Binding-site contacts:
Ligand atom O1 contacts residue LYS206 of chain 1.C at 2.7 Å (salt-bridge).
Ligand atom O2P contacts residue ALA251 of chain 1.C at 3.9 Å.
Ligand atom C3 contacts residue LEU249 of chain 1.C at 4.0 Å (hydrophobic).
Ligand atom P contacts residue ARG279 of chain 1.C at 3.7 Å.
Ligand atom C2 contacts residue GLU164 of chain 1.C at 3.7 Å.
Ligand atom O4P contacts residue SER250 of chain 1.C at 3.4 Å (h-bond).
Ligand atom P contacts residue GLY278 of chain 1.C at 3.9 Å.
Ligand atom C1 contacts residue LYS206 of chain 1.C at 2.5 Å.
Ligand atom O1 contacts residue LEU69 of chain 1.C at 3.4 Å.
Ligand atom C1 contacts residue ALA26 of chain 1.C at 3.9 Å (hydrophobic).
Ligand atom C3 contacts residue LEU276 of chain 1.C at 3.2 Å (hydrophobic).
Ligand atom O4P contacts residue LEU249 of chain 1.C at 3.8 Å.
Ligand atom O1 contacts residue LYS126 of chain 1.C at 3.4 Å (salt-bridge).
Ligand atom O1 contacts residue ASP28 of chain 1.C at 2.7 Å (salt-bridge).
Ligand atom O3P contacts residue ARG279 of chain 1.C at 2.8 Å (salt-bridge).
Ligand atom O3P contacts residue SER250 of chain 1.C at 3.5 Å (h-bond).
Ligand atom P contacts residue ALA251 of chain 1.C at 3.9 Å.
Ligand atom P contacts residue SER250 of chain 1.C at 3.4 Å.
Ligand atom C1 contacts residue GLU164 of chain 1.C at 4.0 Å.
Ligand atom O4P contacts residue ARG279 of chain 1.C at 2.9 Å (salt-bridge).
Ligand atom P contacts residue GLN29 of chain 1.C at 4.0 Å.
Ligand atom C1 contacts residue ASP28 of chain 1.C at 3.2 Å.
Ligand atom O2P contacts residue LEU276 of chain 1.C at 3.5 Å (h-bond).
Ligand atom O4P contacts residue GLY252 of chain 1.C at 3.9 Å.
Ligand atom C1 contacts residue LEU69 of chain 1.C at 4.1 Å (hydrophobic).
Ligand atom O3P contacts residue GLN29 of chain 1.C at 3.4 Å (h-bond).
Ligand atom O2P contacts residue ARG279 of chain 1.C at 4.1 Å.
Ligand atom C3 contacts residue LYS206 of chain 1.C at 2.5 Å.
Ligand atom C2 contacts residue ALA26 of chain 1.C at 4.0 Å (hydrophobic).
Ligand atom O3P contacts residue GLY278 of chain 1.C at 3.8 Å.
Ligand atom O4P contacts residue ALA251 of chain 1.C at 2.6 Å (h-bond).
Ligand atom O1P contacts residue LYS206 of chain 1.C at 3.6 Å.
Ligand atom O2P contacts residue SER250 of chain 1.C at 2.6 Å (h-bond).
Ligand atom C1 contacts residue GLN29 of chain 1.C at 3.9 Å.
Ligand atom O2P contacts residue GLY278 of chain 1.C at 2.9 Å (h-bond).
Ligand atom O1 contacts residue GLU164 of chain 1.C at 3.4 Å (salt-bridge).
Ligand atom O2P contacts residue CYS277 of chain 1.C at 3.7 Å.
Ligand atom C2 contacts residue LYS206 of chain 1.C at 1.3 Å.
Ligand atom C3 contacts residue ALA26 of chain 1.C at 3.6 Å (hydrophobic).
Ligand atom O1P contacts residue GLN29 of chain 1.C at 3.5 Å (h-bond).

Sequence of chain 1.C:
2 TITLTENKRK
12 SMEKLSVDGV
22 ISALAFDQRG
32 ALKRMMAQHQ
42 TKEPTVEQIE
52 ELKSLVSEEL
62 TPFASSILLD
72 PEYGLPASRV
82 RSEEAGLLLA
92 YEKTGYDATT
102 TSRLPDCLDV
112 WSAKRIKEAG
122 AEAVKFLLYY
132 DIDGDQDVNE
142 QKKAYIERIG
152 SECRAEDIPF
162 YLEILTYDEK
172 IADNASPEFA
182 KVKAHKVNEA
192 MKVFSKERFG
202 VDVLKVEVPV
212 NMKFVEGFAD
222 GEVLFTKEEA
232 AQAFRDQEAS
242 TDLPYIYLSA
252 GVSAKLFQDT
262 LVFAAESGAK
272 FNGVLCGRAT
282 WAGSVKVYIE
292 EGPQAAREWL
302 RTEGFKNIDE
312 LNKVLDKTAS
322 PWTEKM

The protein below binds the small molecule below.
Small molecule (SMILES): O=P(O)(O)OC[C@H](O)CO